Binding-site contacts:
Ligand atom C8 contacts residue HIS146 of chain 1.B at 4.0 Å.
Ligand atom N2 contacts residue MET153 of chain 1.B at 3.4 Å.
Ligand atom C7 contacts residue SER151 of chain 1.B at 4.3 Å.
Ligand atom N2 contacts residue SER151 of chain 1.B at 4.2 Å.
Ligand atom C2 contacts residue MET153 of chain 1.B at 4.2 Å (hydrophobic).
Ligand atom O3 contacts residue MET153 of chain 1.B at 3.5 Å.
Ligand atom C2 contacts residue ASN149 of chain 1.B at 2.6 Å.
Ligand atom O6 contacts residue HIS146 of chain 1.B at 4.2 Å.
Ligand atom O5 contacts residue ASN149 of chain 1.B at 2.5 Å (h-bond).
Ligand atom C3 contacts residue ASN149 of chain 1.B at 3.9 Å.
Ligand atom C8 contacts residue ASN149 of chain 1.B at 4.4 Å.
Ligand atom C7 contacts residue MET153 of chain 1.B at 3.6 Å (hydrophobic).
Ligand atom C6 contacts residue ASN148 of chain 1.B at 4.4 Å.
Ligand atom C5 contacts residue ASN149 of chain 1.B at 3.8 Å.
Ligand atom O7 contacts residue HIS146 of chain 1.B at 3.6 Å.
Ligand atom C3 contacts residue MET153 of chain 1.B at 3.8 Å (hydrophobic).
Ligand atom C8 contacts residue SER151 of chain 1.B at 3.2 Å.
Ligand atom O7 contacts residue MET153 of chain 1.B at 4.5 Å.
Ligand atom O5 contacts residue ASN148 of chain 1.B at 4.2 Å.
Ligand atom O7 contacts residue ASN149 of chain 1.B at 4.3 Å.
Ligand atom C3 contacts residue HIS146 of chain 1.B at 4.4 Å.
Ligand atom C1 contacts residue ASN149 of chain 1.B at 1.5 Å.
Ligand atom C6 contacts residue HIS146 of chain 1.B at 4.4 Å.
Ligand atom O5 contacts residue HIS146 of chain 1.B at 4.3 Å.
Ligand atom C7 contacts residue HIS146 of chain 1.B at 3.9 Å.
Ligand atom C4 contacts residue ASN149 of chain 1.B at 4.4 Å.
Ligand atom C7 contacts residue ASN149 of chain 1.B at 3.8 Å.
Ligand atom C5 contacts residue HIS146 of chain 1.B at 3.7 Å.
Ligand atom C8 contacts residue MET153 of chain 1.B at 3.7 Å (hydrophobic).
Ligand atom C1 contacts residue HIS146 of chain 1.B at 4.0 Å.
Ligand atom O4 contacts residue HIS146 of chain 1.B at 4.1 Å.
Ligand atom N2 contacts residue ASN149 of chain 1.B at 2.9 Å (h-bond).
Ligand atom O6 contacts residue ASN148 of chain 1.B at 3.2 Å (h-bond).

A small-molecule ligand and the protein it binds are described below.
Small molecule (SMILES): CC(=O)N[C@H]1[C@H](O[C@H]2[C@H](O)[C@@H](NC(C)=O)CO[C@@H]2CO)O[C@H](CO)[C@@H](O)[C@@H]1O

Sequence of chain 1.B:
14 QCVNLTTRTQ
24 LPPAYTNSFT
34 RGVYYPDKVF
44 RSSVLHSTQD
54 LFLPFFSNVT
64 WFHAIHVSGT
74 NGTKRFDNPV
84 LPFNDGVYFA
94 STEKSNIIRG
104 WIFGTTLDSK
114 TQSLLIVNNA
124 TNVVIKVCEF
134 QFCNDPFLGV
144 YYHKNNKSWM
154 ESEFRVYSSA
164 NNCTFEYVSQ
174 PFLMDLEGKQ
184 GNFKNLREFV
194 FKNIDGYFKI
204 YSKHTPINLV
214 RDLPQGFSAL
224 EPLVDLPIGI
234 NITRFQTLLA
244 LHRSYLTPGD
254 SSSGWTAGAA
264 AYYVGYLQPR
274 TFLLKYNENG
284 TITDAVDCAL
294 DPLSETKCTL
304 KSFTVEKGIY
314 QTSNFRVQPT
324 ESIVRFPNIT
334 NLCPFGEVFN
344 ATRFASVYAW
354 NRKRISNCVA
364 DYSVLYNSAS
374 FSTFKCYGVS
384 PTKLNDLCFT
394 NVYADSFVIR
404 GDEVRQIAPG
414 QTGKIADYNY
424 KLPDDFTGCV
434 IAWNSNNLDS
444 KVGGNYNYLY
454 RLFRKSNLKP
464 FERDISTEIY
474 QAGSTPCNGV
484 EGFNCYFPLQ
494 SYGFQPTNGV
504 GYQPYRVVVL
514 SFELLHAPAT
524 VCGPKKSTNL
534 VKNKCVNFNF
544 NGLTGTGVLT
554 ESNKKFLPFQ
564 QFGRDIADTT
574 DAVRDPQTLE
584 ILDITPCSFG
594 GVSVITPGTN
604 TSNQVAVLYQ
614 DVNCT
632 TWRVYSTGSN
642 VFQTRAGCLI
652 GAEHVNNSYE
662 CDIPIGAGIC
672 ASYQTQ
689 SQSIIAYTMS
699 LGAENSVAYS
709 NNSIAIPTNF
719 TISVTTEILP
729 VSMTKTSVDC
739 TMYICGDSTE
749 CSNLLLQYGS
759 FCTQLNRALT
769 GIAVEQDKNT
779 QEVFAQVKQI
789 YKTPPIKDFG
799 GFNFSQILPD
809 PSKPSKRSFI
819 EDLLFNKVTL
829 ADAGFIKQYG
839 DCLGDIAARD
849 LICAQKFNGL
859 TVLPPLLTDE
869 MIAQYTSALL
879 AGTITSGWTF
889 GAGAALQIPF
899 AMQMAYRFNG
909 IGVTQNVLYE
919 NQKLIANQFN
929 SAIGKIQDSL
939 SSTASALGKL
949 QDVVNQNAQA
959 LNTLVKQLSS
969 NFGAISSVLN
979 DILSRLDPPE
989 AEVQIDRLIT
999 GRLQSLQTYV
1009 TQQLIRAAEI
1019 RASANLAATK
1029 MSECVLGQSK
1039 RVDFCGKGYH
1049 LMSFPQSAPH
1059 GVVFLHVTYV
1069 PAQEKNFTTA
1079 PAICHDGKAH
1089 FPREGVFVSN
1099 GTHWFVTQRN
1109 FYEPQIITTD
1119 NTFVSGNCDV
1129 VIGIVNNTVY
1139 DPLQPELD